Binding-site contacts:
Ligand atom C18 contacts residue GLY47 of chain 1.Y at 3.7 Å.
Ligand atom C22 contacts residue LYS33 of chain 1.Y at 3.9 Å.
Ligand atom C21 contacts residue THR1 of chain 1.Y at 2.4 Å.
Ligand atom C24 contacts residue ALA46 of chain 1.Y at 4.1 Å (hydrophobic).
Ligand atom C10 contacts residue GLY47 of chain 1.Y at 3.6 Å.
Ligand atom C17 contacts residue THR21 of chain 1.Y at 3.7 Å.
Ligand atom N20 contacts residue THR1 of chain 1.Y at 3.7 Å.
Ligand atom C22 contacts residue GLY47 of chain 1.Y at 3.8 Å.
Ligand atom C10 contacts residue THR21 of chain 1.Y at 3.7 Å.
Ligand atom O27 contacts residue GLY47 of chain 1.Y at 3.2 Å (h-bond).
Ligand atom N20 contacts residue GLY47 of chain 1.Y at 3.0 Å (h-bond).
Ligand atom C6 contacts residue THR21 of chain 1.Y at 4.0 Å.
Ligand atom N4 contacts residue ASP126 of chain 1.Z at 3.5 Å (salt-bridge).
Ligand atom C7 contacts residue THR21 of chain 1.Y at 4.0 Å.
Ligand atom O8 contacts residue VAL49 of chain 1.Y at 3.3 Å (h-bond).
Ligand atom O28 contacts residue TYR170 of chain 1.Y at 3.9 Å.
Ligand atom C11 contacts residue THR21 of chain 1.Y at 3.3 Å.
Ligand atom C21 contacts residue LYS33 of chain 1.Y at 3.9 Å.
Ligand atom O28 contacts residue THR1 of chain 1.Y at 2.3 Å (h-bond).
Ligand atom C24 contacts residue VAL49 of chain 1.Y at 3.8 Å (hydrophobic).
Ligand atom C13 contacts residue GLY47 of chain 1.Y at 3.9 Å.
Ligand atom O8 contacts residue GLY48 of chain 1.Y at 3.9 Å.
Ligand atom O8 contacts residue GLY47 of chain 1.Y at 3.7 Å.
Ligand atom C23 contacts residue GLY47 of chain 1.Y at 3.7 Å.
Ligand atom C24 contacts residue MET45 of chain 1.Y at 3.8 Å (hydrophobic).
Ligand atom C3 contacts residue ASP126 of chain 1.Z at 3.9 Å.
Ligand atom C23 contacts residue VAL49 of chain 1.Y at 3.6 Å (hydrophobic).
Ligand atom O19 contacts residue THR21 of chain 1.Y at 3.0 Å (h-bond).
Ligand atom B26 contacts residue THR1 of chain 1.Y at 1.4 Å.
Ligand atom C22 contacts residue THR1 of chain 1.Y at 2.7 Å.
Ligand atom C2 contacts residue THR21 of chain 1.Y at 4.0 Å.
Ligand atom N9 contacts residue THR21 of chain 1.Y at 3.1 Å (h-bond).
Ligand atom C25 contacts residue VAL49 of chain 1.Y at 3.1 Å (hydrophobic).
Ligand atom C25 contacts residue LYS33 of chain 1.Y at 3.9 Å.
Ligand atom C21 contacts residue GLY47 of chain 1.Y at 3.9 Å.
Ligand atom O19 contacts residue ALA20 of chain 1.Y at 3.5 Å.
Ligand atom C22 contacts residue ALA46 of chain 1.Y at 4.0 Å (hydrophobic).
Ligand atom O27 contacts residue THR1 of chain 1.Y at 2.4 Å (h-bond).
Ligand atom N1 contacts residue THR21 of chain 1.Y at 3.3 Å (h-bond).
Ligand atom B26 contacts residue LYS33 of chain 1.Y at 4.0 Å.

Sequence of chain 1.Y:
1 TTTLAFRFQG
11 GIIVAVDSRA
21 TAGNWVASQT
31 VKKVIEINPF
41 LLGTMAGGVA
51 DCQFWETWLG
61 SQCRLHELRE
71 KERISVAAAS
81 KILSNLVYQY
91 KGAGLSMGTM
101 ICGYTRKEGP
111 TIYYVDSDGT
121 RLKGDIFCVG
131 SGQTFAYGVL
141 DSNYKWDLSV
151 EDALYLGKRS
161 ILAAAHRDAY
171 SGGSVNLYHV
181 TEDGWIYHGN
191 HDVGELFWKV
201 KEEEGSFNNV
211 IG

A protein and the small-molecule ligand that binds it are described below.
Small molecule (SMILES): CC(C)C[C@H](NC(=O)[C@H](Cc1ccccc1)NC(=O)c1cnccn1)B(O)O

Sequence of chain 1.Z:
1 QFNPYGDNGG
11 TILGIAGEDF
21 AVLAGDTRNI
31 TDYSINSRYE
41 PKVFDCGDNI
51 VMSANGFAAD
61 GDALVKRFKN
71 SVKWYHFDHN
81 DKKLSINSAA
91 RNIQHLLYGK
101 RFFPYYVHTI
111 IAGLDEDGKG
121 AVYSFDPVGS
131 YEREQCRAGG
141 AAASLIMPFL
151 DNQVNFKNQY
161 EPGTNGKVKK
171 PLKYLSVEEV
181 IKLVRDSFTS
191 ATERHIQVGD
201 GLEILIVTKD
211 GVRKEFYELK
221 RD